Binding-site contacts:
Ligand atom O3G contacts residue ASN624 of chain 1.D at 3.9 Å.
Ligand atom O2B contacts residue LYS524 of chain 1.D at 3.3 Å (salt-bridge).
Ligand atom O1B contacts residue MG1 of chain 1.V at 2.3 Å.
Ligand atom O2G contacts residue ARG635 of chain 1.E at 3.5 Å.
Ligand atom O4' contacts residue GLY684 of chain 1.D at 3.9 Å.
Ligand atom PB contacts residue MG1 of chain 1.V at 3.7 Å.
Ligand atom O2A contacts residue GLY523 of chain 1.D at 3.2 Å.
Ligand atom N6 contacts residue ILE479 of chain 1.D at 3.5 Å.
Ligand atom S1G contacts residue ARG635 of chain 1.E at 3.7 Å.
Ligand atom S1G contacts residue ARG766 of chain 1.E at 3.0 Å (salt-bridge).
Ligand atom O1A contacts residue THR525 of chain 1.D at 3.5 Å (h-bond).
Ligand atom S1G contacts residue GLY521 of chain 1.D at 3.9 Å.
Ligand atom N6 contacts residue GLY480 of chain 1.D at 2.8 Å (h-bond).
Ligand atom O3' contacts residue THR688 of chain 1.D at 4.0 Å.
Ligand atom N1 contacts residue ASP478 of chain 1.D at 3.5 Å (salt-bridge).
Ligand atom C4 contacts residue LEU526 of chain 1.D at 3.9 Å (hydrophobic).
Ligand atom N1 contacts residue GLY480 of chain 1.D at 3.1 Å (h-bond).
Ligand atom O1B contacts residue THR525 of chain 1.D at 3.4 Å (h-bond).
Ligand atom N7 contacts residue GLY523 of chain 1.D at 3.4 Å.
Ligand atom O2A contacts residue LYS524 of chain 1.D at 3.0 Å (salt-bridge).
Ligand atom O1A contacts residue MG1 of chain 1.V at 3.1 Å.
Ligand atom O4' contacts residue ALA685 of chain 1.D at 3.7 Å.
Ligand atom N7 contacts residue CYS522 of chain 1.D at 3.4 Å (h-bond).
Ligand atom C2' contacts residue LEU526 of chain 1.D at 3.7 Å (hydrophobic).
Ligand atom C8 contacts residue GLY521 of chain 1.D at 3.5 Å.
Ligand atom C6 contacts residue GLY480 of chain 1.D at 3.7 Å.
Ligand atom O3G contacts residue ARG766 of chain 1.E at 2.8 Å (salt-bridge).
Ligand atom PG contacts residue ARG766 of chain 1.E at 3.5 Å.
Ligand atom C2 contacts residue ASP478 of chain 1.D at 3.2 Å.
Ligand atom O3B contacts residue GLY521 of chain 1.D at 3.2 Å (h-bond).
Ligand atom C8 contacts residue GLY684 of chain 1.D at 3.8 Å.
Ligand atom N6 contacts residue ILE656 of chain 1.D at 3.8 Å.
Ligand atom O2G contacts residue MG1 of chain 1.V at 3.1 Å.
Ligand atom N1 contacts residue ILE479 of chain 1.D at 3.5 Å.
Ligand atom N3 contacts residue LEU526 of chain 1.D at 3.9 Å.
Ligand atom O2A contacts residue THR525 of chain 1.D at 3.3 Å (h-bond).
Ligand atom O2B contacts residue CYS522 of chain 1.D at 3.8 Å.
Ligand atom C6 contacts residue ILE656 of chain 1.D at 3.8 Å (hydrophobic).
Ligand atom O2B contacts residue GLY523 of chain 1.D at 3.4 Å (h-bond).
Ligand atom C8 contacts residue GLY523 of chain 1.D at 3.6 Å.

Sequence of chain 1.D:
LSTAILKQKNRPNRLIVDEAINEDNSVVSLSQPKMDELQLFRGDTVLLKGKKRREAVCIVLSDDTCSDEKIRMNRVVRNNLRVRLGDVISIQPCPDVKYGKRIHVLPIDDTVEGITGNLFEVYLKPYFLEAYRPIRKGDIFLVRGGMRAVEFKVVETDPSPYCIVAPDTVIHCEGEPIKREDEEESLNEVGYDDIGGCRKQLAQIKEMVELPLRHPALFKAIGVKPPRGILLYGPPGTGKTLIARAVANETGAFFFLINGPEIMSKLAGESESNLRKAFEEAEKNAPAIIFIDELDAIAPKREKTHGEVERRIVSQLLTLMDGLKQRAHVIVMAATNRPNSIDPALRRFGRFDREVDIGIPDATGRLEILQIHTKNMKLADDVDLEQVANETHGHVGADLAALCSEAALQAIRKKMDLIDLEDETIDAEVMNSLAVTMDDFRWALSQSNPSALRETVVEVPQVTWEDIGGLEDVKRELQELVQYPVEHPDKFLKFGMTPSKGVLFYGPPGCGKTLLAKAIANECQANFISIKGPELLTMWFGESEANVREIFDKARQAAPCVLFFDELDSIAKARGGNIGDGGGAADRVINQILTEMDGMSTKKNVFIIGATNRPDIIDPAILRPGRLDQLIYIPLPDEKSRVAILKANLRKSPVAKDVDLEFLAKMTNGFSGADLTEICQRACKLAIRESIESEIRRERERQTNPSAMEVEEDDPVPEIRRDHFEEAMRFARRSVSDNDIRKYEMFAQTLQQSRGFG

The protein below binds the small molecule below.
Small molecule (SMILES): Nc1ncnc2c1ncn2[C@@H]1O[C@H](COP(=O)(O)OP(=O)(O)OP(O)(O)=S)[C@@H](O)[C@H]1O

Sequence of chain 1.E:
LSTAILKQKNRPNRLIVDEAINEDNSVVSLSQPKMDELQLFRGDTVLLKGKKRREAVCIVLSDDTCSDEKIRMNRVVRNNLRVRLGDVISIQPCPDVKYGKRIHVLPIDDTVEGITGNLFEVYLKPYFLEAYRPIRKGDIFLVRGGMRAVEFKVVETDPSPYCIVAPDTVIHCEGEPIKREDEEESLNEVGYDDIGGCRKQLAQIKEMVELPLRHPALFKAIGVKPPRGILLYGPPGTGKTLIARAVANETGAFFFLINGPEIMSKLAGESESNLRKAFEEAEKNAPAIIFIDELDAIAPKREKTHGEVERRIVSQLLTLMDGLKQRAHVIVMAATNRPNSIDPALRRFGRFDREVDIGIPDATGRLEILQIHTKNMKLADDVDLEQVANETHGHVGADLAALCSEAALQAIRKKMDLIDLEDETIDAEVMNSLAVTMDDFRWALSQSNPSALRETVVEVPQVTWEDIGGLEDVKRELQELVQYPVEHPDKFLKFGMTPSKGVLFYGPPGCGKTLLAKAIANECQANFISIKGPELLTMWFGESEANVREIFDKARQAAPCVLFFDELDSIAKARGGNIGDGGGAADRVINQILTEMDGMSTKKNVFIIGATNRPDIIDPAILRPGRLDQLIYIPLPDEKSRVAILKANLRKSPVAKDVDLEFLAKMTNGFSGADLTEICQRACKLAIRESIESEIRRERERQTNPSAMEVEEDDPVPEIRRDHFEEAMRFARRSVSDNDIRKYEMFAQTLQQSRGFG